Sequence of chain 5.W:
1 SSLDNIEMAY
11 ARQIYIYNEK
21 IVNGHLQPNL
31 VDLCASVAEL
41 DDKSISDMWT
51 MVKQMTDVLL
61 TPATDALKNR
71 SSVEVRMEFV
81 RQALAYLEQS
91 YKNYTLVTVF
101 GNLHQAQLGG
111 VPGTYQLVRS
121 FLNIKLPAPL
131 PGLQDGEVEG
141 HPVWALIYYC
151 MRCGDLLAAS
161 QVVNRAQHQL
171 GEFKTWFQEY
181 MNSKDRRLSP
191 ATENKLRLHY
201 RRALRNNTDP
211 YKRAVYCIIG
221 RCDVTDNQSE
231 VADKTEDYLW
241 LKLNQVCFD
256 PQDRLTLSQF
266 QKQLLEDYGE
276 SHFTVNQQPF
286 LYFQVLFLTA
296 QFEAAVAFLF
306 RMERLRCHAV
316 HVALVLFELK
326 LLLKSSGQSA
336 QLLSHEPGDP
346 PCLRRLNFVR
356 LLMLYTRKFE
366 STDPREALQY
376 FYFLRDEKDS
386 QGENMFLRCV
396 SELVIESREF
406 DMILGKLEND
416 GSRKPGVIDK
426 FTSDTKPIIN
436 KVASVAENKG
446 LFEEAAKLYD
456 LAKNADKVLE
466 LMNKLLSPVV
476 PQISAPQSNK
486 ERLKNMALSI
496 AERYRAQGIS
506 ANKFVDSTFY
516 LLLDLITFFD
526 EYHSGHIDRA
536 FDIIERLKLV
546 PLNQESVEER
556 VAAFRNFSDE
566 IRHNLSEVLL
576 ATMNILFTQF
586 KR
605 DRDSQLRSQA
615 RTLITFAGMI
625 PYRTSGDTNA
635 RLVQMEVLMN

The small molecule below binds the protein below.
Small molecule (SMILES): CC[C@H](C)[C@H](NC(=O)[C@H](CO)NC(=O)[C@H](CCCN=C(N)N)NC(=O)[C@@H](NC(=O)[C@@H]1CCCN1C(=O)[C@@H]1CCCN1C(=O)[C@H](C)N)C(C)C)C(=O)N[C@H](C=O)Cc1ccc(O)cc1

Binding-site contacts:
Ligand atom CA contacts residue THR235 of chain 5.W at 3.6 Å.
Ligand atom O contacts residue THR235 of chain 5.W at 3.0 Å (h-bond).
Ligand atom O contacts residue TYR94 of chain 5.W at 2.9 Å.
Ligand atom CG2 contacts residue GLU236 of chain 5.W at 3.3 Å.
Ligand atom C contacts residue LEU286 of chain 5.W at 3.8 Å (hydrophobic).
Ligand atom O contacts residue LEU286 of chain 5.W at 3.2 Å.
Ligand atom CB contacts residue LEU286 of chain 5.W at 3.9 Å (hydrophobic).
Ligand atom N contacts residue ASN227 of chain 5.W at 3.0 Å (h-bond).
Ligand atom O contacts residue ASN281 of chain 5.W at 2.6 Å (h-bond).
Ligand atom CG1 contacts residue TYR94 of chain 5.W at 3.8 Å (hydrophobic).
Ligand atom CG contacts residue TYR273 of chain 5.W at 3.6 Å (hydrophobic).
Ligand atom CG2 contacts residue HIS277 of chain 5.W at 3.3 Å.
Ligand atom CG contacts residue HIS277 of chain 5.W at 3.8 Å.
Ligand atom C contacts residue TYR94 of chain 5.W at 4.0 Å (hydrophobic).
Ligand atom CD contacts residue TYR273 of chain 5.W at 3.3 Å (hydrophobic).
Ligand atom CB contacts residue HIS277 of chain 5.W at 3.7 Å.
Ligand atom CG2 contacts residue LEU286 of chain 5.W at 3.7 Å (hydrophobic).
Ligand atom C contacts residue THR235 of chain 5.W at 3.6 Å.
Ligand atom CA contacts residue ASN227 of chain 5.W at 3.7 Å.
Ligand atom N contacts residue THR235 of chain 5.W at 3.9 Å.
Ligand atom C contacts residue THR235 of chain 5.W at 3.6 Å.
Ligand atom CG2 contacts residue PHE278 of chain 5.W at 3.7 Å (hydrophobic).
Ligand atom CD1 contacts residue TYR91 of chain 5.W at 3.9 Å (hydrophobic).
Ligand atom CG1 contacts residue VAL280 of chain 5.W at 4.0 Å (hydrophobic).
Ligand atom CG2 contacts residue ASN281 of chain 5.W at 3.6 Å.
Ligand atom CG contacts residue ASP233 of chain 5.W at 3.0 Å.
Ligand atom CD contacts residue HIS277 of chain 5.W at 3.9 Å.
Ligand atom N contacts residue THR235 of chain 5.W at 3.5 Å (h-bond).
Ligand atom CB contacts residue ASP233 of chain 5.W at 3.0 Å.
Ligand atom CB contacts residue TYR238 of chain 5.W at 3.6 Å (hydrophobic).
Ligand atom CD1 contacts residue TYR94 of chain 5.W at 3.5 Å (hydrophobic).
Ligand atom O contacts residue ASN227 of chain 5.W at 3.6 Å.
Ligand atom C contacts residue ASN227 of chain 5.W at 3.5 Å.
Ligand atom O contacts residue THR235 of chain 5.W at 3.1 Å (h-bond).
Ligand atom C contacts residue THR235 of chain 5.W at 3.6 Å.
Ligand atom C contacts residue ASN281 of chain 5.W at 3.8 Å.
Ligand atom O contacts residue HIS277 of chain 5.W at 3.4 Å.
Ligand atom CG contacts residue LYS234 of chain 5.W at 3.3 Å.
Ligand atom N contacts residue TYR273 of chain 5.W at 3.9 Å.
Ligand atom O contacts residue LYS234 of chain 5.W at 3.6 Å.